A protein and the small-molecule ligand that binds it are described below.
Small molecule (SMILES): C=CC1=C(C)/C(=C/c2[nH]c(Cc3[nH]c(/C=C4\NC(=O)C(C)=C4C=C)c(C)c3CCC(=O)O)c(CCC(=O)O)c2C)NC1=O

Binding-site contacts:
Ligand atom O2A contacts residue HIS259 of chain 1.B at 2.6 Å (h-bond).
Ligand atom C4A contacts residue ILE209 of chain 1.B at 3.4 Å (hydrophobic).
Ligand atom CMB contacts residue TYR177 of chain 1.B at 3.4 Å (hydrophobic).
Ligand atom O1D contacts residue ARG253 of chain 1.B at 3.0 Å (salt-bridge).
Ligand atom CBD contacts residue TYR217 of chain 1.B at 3.4 Å (hydrophobic).
Ligand atom CBC contacts residue CYS18 of chain 1.B at 1.7 Å (hydrophobic).
Ligand atom CMD contacts residue SER256 of chain 1.B at 3.2 Å.
Ligand atom OB contacts residue SER287 of chain 1.B at 2.9 Å (h-bond).
Ligand atom O2D contacts residue SER256 of chain 1.B at 3.0 Å (h-bond).
Ligand atom C1A contacts residue HIS259 of chain 1.B at 3.2 Å.
Ligand atom O1A contacts residue SER271 of chain 1.B at 3.3 Å (h-bond).
Ligand atom OB contacts residue HIS289 of chain 1.B at 2.9 Å (h-bond).
Ligand atom CBB contacts residue VAL187 of chain 1.B at 3.3 Å (hydrophobic).
Ligand atom CAD contacts residue TYR217 of chain 1.B at 3.4 Å (hydrophobic).
Ligand atom OC contacts residue TYR262 of chain 1.B at 3.0 Å.
Ligand atom NA contacts residue HIS259 of chain 1.B at 3.2 Å.
Ligand atom NA contacts residue ASP208 of chain 1.B at 2.9 Å (salt-bridge).
Ligand atom CAC contacts residue CYS18 of chain 1.B at 3.0 Å (hydrophobic).
Ligand atom O2A contacts residue SER271 of chain 1.B at 2.6 Å (h-bond).
Ligand atom CHB contacts residue ILE209 of chain 1.B at 3.4 Å (hydrophobic).
Ligand atom CBA contacts residue HIS259 of chain 1.B at 3.3 Å.
Ligand atom NC contacts residue SER207 of chain 1.B at 3.3 Å (h-bond).
Ligand atom CHA contacts residue TYR217 of chain 1.B at 3.5 Å (hydrophobic).
Ligand atom O1D contacts residue TYR217 of chain 1.B at 2.6 Å (h-bond).
Ligand atom CAA contacts residue TYR217 of chain 1.B at 3.3 Å (hydrophobic).
Ligand atom C1C contacts residue SER207 of chain 1.B at 3.4 Å.
Ligand atom O1A contacts residue SER273 of chain 1.B at 2.9 Å (h-bond).
Ligand atom CGD contacts residue TYR217 of chain 1.B at 3.4 Å (hydrophobic).
Ligand atom CGA contacts residue SER271 of chain 1.B at 3.3 Å.
Ligand atom ND contacts residue ASP208 of chain 1.B at 2.7 Å (salt-bridge).
Ligand atom C1D contacts residue PRO210 of chain 1.B at 3.3 Å (hydrophobic).
Ligand atom CHD contacts residue PRO210 of chain 1.B at 3.4 Å (hydrophobic).
Ligand atom OC contacts residue ASP208 of chain 1.B at 3.2 Å (salt-bridge).
Ligand atom CGA contacts residue HIS259 of chain 1.B at 3.3 Å.
Ligand atom O2D contacts residue VAL255 of chain 1.B at 3.2 Å.
Ligand atom NC contacts residue ASP208 of chain 1.B at 3.1 Å (salt-bridge).
Ligand atom O2D contacts residue ARG253 of chain 1.B at 2.9 Å (salt-bridge).
Ligand atom CMD contacts residue GLU21 of chain 1.B at 3.5 Å.
Ligand atom CAC contacts residue ILE258 of chain 1.B at 3.1 Å (hydrophobic).
Ligand atom CMB contacts residue PHE204 of chain 1.B at 3.4 Å (hydrophobic).

Sequence of chain 1.B:
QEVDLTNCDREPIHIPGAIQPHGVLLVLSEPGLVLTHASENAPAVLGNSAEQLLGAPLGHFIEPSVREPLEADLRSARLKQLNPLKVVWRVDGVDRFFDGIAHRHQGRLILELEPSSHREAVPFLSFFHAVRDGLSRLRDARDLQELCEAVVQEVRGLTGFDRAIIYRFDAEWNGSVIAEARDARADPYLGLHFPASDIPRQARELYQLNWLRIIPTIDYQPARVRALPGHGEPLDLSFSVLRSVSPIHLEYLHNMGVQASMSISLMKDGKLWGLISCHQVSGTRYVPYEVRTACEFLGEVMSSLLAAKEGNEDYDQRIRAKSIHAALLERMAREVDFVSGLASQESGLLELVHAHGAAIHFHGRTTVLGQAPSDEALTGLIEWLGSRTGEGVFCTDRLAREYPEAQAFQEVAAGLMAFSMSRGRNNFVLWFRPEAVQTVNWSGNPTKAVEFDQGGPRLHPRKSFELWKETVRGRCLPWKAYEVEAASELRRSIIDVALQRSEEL